Sequence of chain 2.B:
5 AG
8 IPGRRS

Sequence of chain 2.A:
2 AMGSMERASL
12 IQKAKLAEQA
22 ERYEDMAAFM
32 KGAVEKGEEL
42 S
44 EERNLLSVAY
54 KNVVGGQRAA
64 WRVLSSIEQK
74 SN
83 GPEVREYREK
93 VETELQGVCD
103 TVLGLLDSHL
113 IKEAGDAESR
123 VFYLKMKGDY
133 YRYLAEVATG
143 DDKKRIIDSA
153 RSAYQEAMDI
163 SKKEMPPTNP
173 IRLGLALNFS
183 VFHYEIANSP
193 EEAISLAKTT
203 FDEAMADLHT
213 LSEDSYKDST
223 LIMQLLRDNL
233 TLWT

Binding-site contacts:
Ligand atom C02 contacts residue GLY176 of chain 2.A at 4.5 Å.
Ligand atom C16 contacts residue ILE224 of chain 2.A at 3.9 Å (hydrophobic).
Ligand atom N11 contacts residue ASN47 of chain 2.A at 3.5 Å (h-bond).
Ligand atom C12 contacts residue ASN47 of chain 2.A at 3.8 Å.
Ligand atom C09 contacts residue ASN47 of chain 2.A at 3.7 Å.
Ligand atom C16 contacts residue ILE173 of chain 2.A at 4.0 Å (hydrophobic).
Ligand atom C16 contacts residue LYS127 of chain 2.A at 4.3 Å.
Ligand atom C13 contacts residue ILE173 of chain 2.A at 4.1 Å (hydrophobic).
Ligand atom C17 contacts residue ILE8 of chain 2.B at 3.7 Å (hydrophobic).
Ligand atom C17 contacts residue PRO172 of chain 2.A at 3.5 Å (hydrophobic).
Ligand atom O07 contacts residue ILE224 of chain 2.A at 3.6 Å.
Ligand atom C16 contacts residue ILE8 of chain 2.B at 4.0 Å (hydrophobic).
Ligand atom C04 contacts residue ILE8 of chain 2.B at 3.8 Å (hydrophobic).
Ligand atom C17 contacts residue GLY176 of chain 2.A at 3.9 Å.
Ligand atom O14 contacts residue ILE173 of chain 2.A at 4.2 Å.
Ligand atom C17 contacts residue LYS127 of chain 2.A at 2.9 Å.
Ligand atom C01 contacts residue ILE8 of chain 2.B at 3.8 Å (hydrophobic).
Ligand atom C01 contacts residue GLY176 of chain 2.A at 4.4 Å.
Ligand atom O14 contacts residue ASN47 of chain 2.A at 3.8 Å.
Ligand atom C02 contacts residue ILE8 of chain 2.B at 3.6 Å (hydrophobic).
Ligand atom C01 contacts residue LYS127 of chain 2.A at 1.4 Å.
Ligand atom O14 contacts residue CSO43 of chain 2.A at 3.6 Å (h-bond).
Ligand atom C03 contacts residue LYS127 of chain 2.A at 3.7 Å.
Ligand atom C10 contacts residue SER13 of chain 2.B at 4.2 Å.
Ligand atom O07 contacts residue PRO172 of chain 2.A at 3.4 Å.
Ligand atom C02 contacts residue LYS127 of chain 2.A at 2.5 Å.
Ligand atom C13 contacts residue ASN47 of chain 2.A at 4.3 Å.
Ligand atom C03 contacts residue ILE8 of chain 2.B at 3.2 Å (hydrophobic).
Ligand atom C10 contacts residue ASN47 of chain 2.A at 3.8 Å.
Ligand atom C05 contacts residue ILE8 of chain 2.B at 4.3 Å (hydrophobic).
Ligand atom C02 contacts residue ILE173 of chain 2.A at 4.3 Å (hydrophobic).
Ligand atom C17 contacts residue ILE173 of chain 2.A at 3.8 Å (hydrophobic).
Ligand atom C16 contacts residue PRO172 of chain 2.A at 3.4 Å (hydrophobic).
Ligand atom C12 contacts residue CSO43 of chain 2.A at 4.5 Å.
Ligand atom C13 contacts residue PRO172 of chain 2.A at 4.4 Å (hydrophobic).

A protein and the small-molecule ligand that binds it are described below.
Small molecule (SMILES): O=Cc1ccc(S(=O)(=O)N2CCNC(=O)C2)cc1